Sequence of chain 1.A:
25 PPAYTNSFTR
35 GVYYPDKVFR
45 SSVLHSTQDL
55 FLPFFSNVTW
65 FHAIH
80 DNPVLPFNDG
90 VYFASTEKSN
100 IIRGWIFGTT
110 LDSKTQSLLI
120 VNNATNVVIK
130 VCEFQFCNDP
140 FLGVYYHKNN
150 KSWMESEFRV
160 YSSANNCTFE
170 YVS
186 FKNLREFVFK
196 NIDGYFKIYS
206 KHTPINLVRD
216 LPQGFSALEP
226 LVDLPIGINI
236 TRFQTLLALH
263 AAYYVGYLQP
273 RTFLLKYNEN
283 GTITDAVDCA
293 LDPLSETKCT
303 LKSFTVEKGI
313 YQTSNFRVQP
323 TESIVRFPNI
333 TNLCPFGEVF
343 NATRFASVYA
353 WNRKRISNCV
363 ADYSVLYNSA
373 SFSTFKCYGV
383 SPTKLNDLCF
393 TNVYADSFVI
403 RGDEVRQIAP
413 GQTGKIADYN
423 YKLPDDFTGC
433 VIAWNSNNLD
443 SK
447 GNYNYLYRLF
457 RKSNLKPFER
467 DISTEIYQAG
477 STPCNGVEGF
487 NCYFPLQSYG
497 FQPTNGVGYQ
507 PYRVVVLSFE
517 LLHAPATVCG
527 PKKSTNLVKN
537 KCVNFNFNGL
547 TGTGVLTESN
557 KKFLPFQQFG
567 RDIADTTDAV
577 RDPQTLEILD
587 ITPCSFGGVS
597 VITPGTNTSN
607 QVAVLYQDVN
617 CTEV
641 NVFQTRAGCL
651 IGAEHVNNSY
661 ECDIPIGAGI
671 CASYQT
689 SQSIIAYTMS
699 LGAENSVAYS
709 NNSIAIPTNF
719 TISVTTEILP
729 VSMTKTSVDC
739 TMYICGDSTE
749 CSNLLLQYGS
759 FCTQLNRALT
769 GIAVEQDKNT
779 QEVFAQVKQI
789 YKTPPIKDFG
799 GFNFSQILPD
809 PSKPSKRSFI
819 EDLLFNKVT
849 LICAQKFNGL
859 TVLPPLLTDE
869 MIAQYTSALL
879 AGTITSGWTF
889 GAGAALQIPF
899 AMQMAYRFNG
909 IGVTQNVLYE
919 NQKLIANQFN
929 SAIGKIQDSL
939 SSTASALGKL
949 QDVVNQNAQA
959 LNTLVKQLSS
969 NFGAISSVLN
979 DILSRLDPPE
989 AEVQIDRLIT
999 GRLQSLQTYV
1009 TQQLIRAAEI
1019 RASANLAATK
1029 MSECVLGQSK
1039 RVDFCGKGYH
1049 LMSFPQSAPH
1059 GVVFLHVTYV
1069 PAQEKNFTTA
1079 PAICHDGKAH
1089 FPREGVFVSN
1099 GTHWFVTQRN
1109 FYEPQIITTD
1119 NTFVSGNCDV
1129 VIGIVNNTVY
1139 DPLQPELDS

A protein and the small-molecule ligand that binds it are described below.
Small molecule (SMILES): CC(=O)N[C@@H]1[C@@H](O)[C@H](O)[C@@H](CO)O[C@H]1O

Binding-site contacts:
Ligand atom C1 contacts residue ASN709 of chain 1.A at 1.4 Å.
Ligand atom C8 contacts residue GLY1131 of chain 1.A at 3.5 Å.
Ligand atom N2 contacts residue ASN709 of chain 1.A at 2.9 Å (h-bond).
Ligand atom C3 contacts residue ASN709 of chain 1.A at 3.8 Å.
Ligand atom O7 contacts residue ASN709 of chain 1.A at 2.2 Å (h-bond).
Ligand atom C2 contacts residue ASN709 of chain 1.A at 2.4 Å.
Ligand atom O5 contacts residue ASN709 of chain 1.A at 2.3 Å (h-bond).
Ligand atom C5 contacts residue ASN709 of chain 1.A at 3.6 Å.
Ligand atom C8 contacts residue ASN709 of chain 1.A at 4.2 Å.
Ligand atom C7 contacts residue ASN709 of chain 1.A at 2.8 Å.
Ligand atom C4 contacts residue ASN709 of chain 1.A at 4.2 Å.